A protein and the small-molecule ligand that binds it are described below.
Small molecule (SMILES): CCCCCCCCCCCC[N+](C)(C)CCCS(=O)(=O)O

Sequence of chain 44.A:
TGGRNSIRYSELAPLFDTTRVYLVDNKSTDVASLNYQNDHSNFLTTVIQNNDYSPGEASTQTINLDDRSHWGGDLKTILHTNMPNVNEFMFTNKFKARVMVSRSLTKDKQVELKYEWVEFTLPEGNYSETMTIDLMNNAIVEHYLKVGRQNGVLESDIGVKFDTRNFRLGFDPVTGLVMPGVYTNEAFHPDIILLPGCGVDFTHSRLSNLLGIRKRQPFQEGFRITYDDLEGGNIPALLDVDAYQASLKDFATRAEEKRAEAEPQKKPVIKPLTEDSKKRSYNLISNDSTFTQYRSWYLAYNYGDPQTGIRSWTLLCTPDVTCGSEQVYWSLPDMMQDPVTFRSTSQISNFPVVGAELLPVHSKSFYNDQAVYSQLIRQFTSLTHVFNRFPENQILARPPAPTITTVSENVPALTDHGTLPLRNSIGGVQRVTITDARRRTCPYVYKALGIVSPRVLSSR

Binding-site contacts:
Ligand atom C3 contacts residue TRP374 of chain 44.A at 4.0 Å (hydrophobic).
Ligand atom O1S contacts residue TRP374 of chain 44.A at 4.0 Å.
Ligand atom O1S contacts residue ARG224 of chain 44.A at 2.9 Å (salt-bridge).
Ligand atom C2 contacts residue ARG224 of chain 44.A at 4.0 Å.
Ligand atom O3S contacts residue ARG224 of chain 44.A at 3.8 Å.
Ligand atom S1 contacts residue LYS215 of chain 44.A at 4.1 Å.
Ligand atom C1 contacts residue TRP374 of chain 44.A at 3.3 Å (hydrophobic).
Ligand atom C2 contacts residue TRP374 of chain 44.A at 4.0 Å (hydrophobic).
Ligand atom C1 contacts residue ARG224 of chain 44.A at 4.1 Å.
Ligand atom O2S contacts residue LYS215 of chain 44.A at 3.1 Å (salt-bridge).
Ligand atom O1S contacts residue GLY222 of chain 44.A at 3.0 Å (h-bond).
Ligand atom S1 contacts residue TRP374 of chain 44.A at 4.4 Å.
Ligand atom O1S contacts residue LYS215 of chain 44.A at 3.9 Å.
Ligand atom S1 contacts residue GLY222 of chain 44.A at 3.8 Å.
Ligand atom S1 contacts residue ARG224 of chain 44.A at 4.0 Å.
Ligand atom N1 contacts residue TRP374 of chain 44.A at 3.5 Å.
Ligand atom O2S contacts residue GLY222 of chain 44.A at 3.4 Å (h-bond).
Ligand atom C3 contacts residue ASP229 of chain 44.A at 4.4 Å.
Ligand atom O1S contacts residue PHE223 of chain 44.A at 3.2 Å.